A protein and the small-molecule ligand that binds it are described below.
Small molecule (SMILES): Nc1nc2c(c(=O)[nH]1)N=C(CNc1ccc(S(=O)(=O)Nc3nccs3)cc1)CN2

Binding-site contacts:
Ligand atom C3 contacts residue ARG686 of chain 1.A at 3.6 Å.
Ligand atom N7 contacts residue GLY579 of chain 1.A at 3.2 Å (h-bond).
Ligand atom C16 contacts residue MET529 of chain 1.A at 3.5 Å (hydrophobic).
Ligand atom N5 contacts residue PO41 of chain 1.E at 3.5 Å (h-bond).
Ligand atom O3 contacts residue LYS609 of chain 1.A at 2.6 Å (salt-bridge).
Ligand atom N8 contacts residue ASP482 of chain 1.A at 2.6 Å (salt-bridge).
Ligand atom N2 contacts residue ASP575 of chain 1.A at 2.7 Å (salt-bridge).
Ligand atom C16 contacts residue LYS609 of chain 1.A at 3.5 Å.
Ligand atom O2 contacts residue LYS609 of chain 1.A at 3.5 Å.
Ligand atom N1 contacts residue ASN502 of chain 1.A at 2.9 Å (h-bond).
Ligand atom C4 contacts residue ARG686 of chain 1.A at 3.5 Å.
Ligand atom N6 contacts residue PRO438 of chain 1.A at 3.3 Å.
Ligand atom C15 contacts residue ASP482 of chain 1.A at 3.4 Å.
Ligand atom C1 contacts residue MET529 of chain 1.A at 3.5 Å (hydrophobic).
Ligand atom N4 contacts residue PHE580 of chain 1.A at 3.4 Å.
Ligand atom C2 contacts residue ASP482 of chain 1.A at 3.6 Å.
Ligand atom N4 contacts residue LYS609 of chain 1.A at 3.2 Å (salt-bridge).
Ligand atom S2 contacts residue ASP539 of chain 1.A at 3.3 Å (salt-bridge).
Ligand atom N2 contacts residue MET529 of chain 1.A at 3.2 Å (h-bond).
Ligand atom N6 contacts residue ARG610 of chain 1.A at 3.4 Å.
Ligand atom O2 contacts residue ARG610 of chain 1.A at 3.1 Å (salt-bridge).
Ligand atom S2 contacts residue PRO438 of chain 1.A at 3.3 Å.
Ligand atom C12 contacts residue ASP539 of chain 1.A at 3.1 Å.
Ligand atom C7 contacts residue SER436 of chain 1.A at 3.5 Å.
Ligand atom C1 contacts residue ASP575 of chain 1.A at 3.2 Å.
Ligand atom N8 contacts residue ARG686 of chain 1.A at 3.4 Å.
Ligand atom O1 contacts residue LYS609 of chain 1.A at 3.4 Å.
Ligand atom O1 contacts residue ARG610 of chain 1.A at 3.5 Å (salt-bridge).
Ligand atom N3 contacts residue ILE504 of chain 1.A at 3.5 Å.
Ligand atom N5 contacts residue PHE580 of chain 1.A at 3.3 Å.
Ligand atom C2 contacts residue ARG686 of chain 1.A at 3.6 Å.
Ligand atom N4 contacts residue ARG686 of chain 1.A at 3.5 Å (salt-bridge).
Ligand atom N1 contacts residue ASP575 of chain 1.A at 2.9 Å (salt-bridge).
Ligand atom C15 contacts residue ARG686 of chain 1.A at 3.5 Å.
Ligand atom C5 contacts residue PO41 of chain 1.E at 2.6 Å.
Ligand atom O3 contacts residue GLY605 of chain 1.A at 3.4 Å (h-bond).
Ligand atom S2 contacts residue ARG610 of chain 1.A at 3.5 Å.
Ligand atom N3 contacts residue ASN502 of chain 1.A at 3.0 Å (h-bond).
Ligand atom N5 contacts residue SER436 of chain 1.A at 3.4 Å.
Ligand atom N1 contacts residue PHE603 of chain 1.A at 3.4 Å.

Sequence of chain 1.A:
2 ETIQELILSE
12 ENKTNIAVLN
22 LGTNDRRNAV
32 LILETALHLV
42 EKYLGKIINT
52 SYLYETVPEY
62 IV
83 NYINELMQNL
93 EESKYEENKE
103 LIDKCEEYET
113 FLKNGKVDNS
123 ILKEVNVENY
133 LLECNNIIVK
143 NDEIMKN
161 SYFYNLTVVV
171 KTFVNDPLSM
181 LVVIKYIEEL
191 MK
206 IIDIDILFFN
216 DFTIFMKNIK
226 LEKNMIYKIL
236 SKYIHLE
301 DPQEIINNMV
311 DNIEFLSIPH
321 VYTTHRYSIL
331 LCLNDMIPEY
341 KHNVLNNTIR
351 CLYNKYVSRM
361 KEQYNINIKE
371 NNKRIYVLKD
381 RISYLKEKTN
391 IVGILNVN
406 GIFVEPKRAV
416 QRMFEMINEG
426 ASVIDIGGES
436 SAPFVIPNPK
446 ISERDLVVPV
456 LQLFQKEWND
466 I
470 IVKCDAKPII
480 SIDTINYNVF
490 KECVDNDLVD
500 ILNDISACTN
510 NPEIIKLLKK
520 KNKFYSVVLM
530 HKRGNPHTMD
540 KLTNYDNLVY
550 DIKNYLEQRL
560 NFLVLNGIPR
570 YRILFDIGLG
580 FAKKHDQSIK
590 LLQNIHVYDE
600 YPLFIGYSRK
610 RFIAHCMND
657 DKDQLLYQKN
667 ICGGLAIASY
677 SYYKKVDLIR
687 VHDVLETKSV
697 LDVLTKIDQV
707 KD